The protein below binds the small molecule below.
Small molecule (SMILES): CC(C)Cc1cc(-n2c3c(c4c2CC(C)(C)CC4=O)CCN(C)C3)cc2c1C(=O)NCC2

Binding-site contacts:
Ligand atom C1 contacts residue ALA52 of chain 1.A at 3.9 Å (hydrophobic).
Ligand atom O1 contacts residue TYR136 of chain 1.A at 2.7 Å (h-bond).
Ligand atom O contacts residue ALA52 of chain 1.A at 3.2 Å.
Ligand atom C10 contacts residue THR181 of chain 1.A at 3.8 Å.
Ligand atom C11 contacts residue ASP90 of chain 1.A at 3.4 Å.
Ligand atom C8 contacts residue ASN48 of chain 1.A at 3.8 Å.
Ligand atom C9 contacts residue MET95 of chain 1.A at 3.7 Å (hydrophobic).
Ligand atom C11 contacts residue SER49 of chain 1.A at 3.5 Å.
Ligand atom C8 contacts residue MET95 of chain 1.A at 3.8 Å (hydrophobic).
Ligand atom C10 contacts residue MET95 of chain 1.A at 3.9 Å (hydrophobic).
Ligand atom C17 contacts residue ASN48 of chain 1.A at 3.9 Å.
Ligand atom C22 contacts residue PHE135 of chain 1.A at 3.8 Å (hydrophobic).
Ligand atom C11 contacts residue ASN48 of chain 1.A at 3.8 Å.
Ligand atom C19 contacts residue LEU104 of chain 1.A at 3.9 Å (hydrophobic).
Ligand atom C contacts residue ASN48 of chain 1.A at 3.7 Å.
Ligand atom C20 contacts residue GLY132 of chain 1.A at 3.3 Å.
Ligand atom C13 contacts residue PHE135 of chain 1.A at 3.8 Å (hydrophobic).
Ligand atom C4 contacts residue MET95 of chain 1.A at 3.7 Å (hydrophobic).
Ligand atom C1 contacts residue ASN48 of chain 1.A at 3.7 Å.
Ligand atom C12 contacts residue VAL183 of chain 1.A at 3.7 Å (hydrophobic).
Ligand atom C7 contacts residue ASN48 of chain 1.A at 3.6 Å.
Ligand atom C21 contacts residue TYR136 of chain 1.A at 3.4 Å (hydrophobic).
Ligand atom C contacts residue ASP51 of chain 1.A at 3.9 Å.
Ligand atom C10 contacts residue ALA52 of chain 1.A at 3.9 Å (hydrophobic).
Ligand atom C18 contacts residue GLY132 of chain 1.A at 3.4 Å.
Ligand atom C22 contacts residue TYR136 of chain 1.A at 3.5 Å (hydrophobic).
Ligand atom C12 contacts residue ASN48 of chain 1.A at 3.9 Å.
Ligand atom C7 contacts residue PHE135 of chain 1.A at 3.9 Å (hydrophobic).
Ligand atom C24 contacts residue PHE135 of chain 1.A at 3.9 Å (hydrophobic).
Ligand atom C5 contacts residue LEU104 of chain 1.A at 3.8 Å (hydrophobic).
Ligand atom C5 contacts residue MET95 of chain 1.A at 3.7 Å (hydrophobic).
Ligand atom C26 contacts residue TRP159 of chain 1.A at 3.5 Å (hydrophobic).
Ligand atom C19 contacts residue ALA108 of chain 1.A at 3.9 Å (hydrophobic).
Ligand atom C2 contacts residue ALA52 of chain 1.A at 3.7 Å (hydrophobic).
Ligand atom C25 contacts residue LEU104 of chain 1.A at 3.7 Å (hydrophobic).
Ligand atom N contacts residue THR181 of chain 1.A at 3.7 Å.
Ligand atom N contacts residue ASP90 of chain 1.A at 2.9 Å (salt-bridge).
Ligand atom O contacts residue THR181 of chain 1.A at 3.4 Å (h-bond).
Ligand atom N2 contacts residue GLY132 of chain 1.A at 3.4 Å (h-bond).
Ligand atom C26 contacts residue PHE135 of chain 1.A at 3.9 Å (hydrophobic).

Sequence of chain 1.A:
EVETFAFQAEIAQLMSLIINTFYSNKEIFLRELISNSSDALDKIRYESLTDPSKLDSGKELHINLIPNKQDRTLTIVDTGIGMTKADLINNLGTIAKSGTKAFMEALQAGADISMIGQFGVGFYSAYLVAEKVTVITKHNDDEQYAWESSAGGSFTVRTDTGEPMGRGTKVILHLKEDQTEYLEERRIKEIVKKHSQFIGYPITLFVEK